Sequence of chain 1.B:
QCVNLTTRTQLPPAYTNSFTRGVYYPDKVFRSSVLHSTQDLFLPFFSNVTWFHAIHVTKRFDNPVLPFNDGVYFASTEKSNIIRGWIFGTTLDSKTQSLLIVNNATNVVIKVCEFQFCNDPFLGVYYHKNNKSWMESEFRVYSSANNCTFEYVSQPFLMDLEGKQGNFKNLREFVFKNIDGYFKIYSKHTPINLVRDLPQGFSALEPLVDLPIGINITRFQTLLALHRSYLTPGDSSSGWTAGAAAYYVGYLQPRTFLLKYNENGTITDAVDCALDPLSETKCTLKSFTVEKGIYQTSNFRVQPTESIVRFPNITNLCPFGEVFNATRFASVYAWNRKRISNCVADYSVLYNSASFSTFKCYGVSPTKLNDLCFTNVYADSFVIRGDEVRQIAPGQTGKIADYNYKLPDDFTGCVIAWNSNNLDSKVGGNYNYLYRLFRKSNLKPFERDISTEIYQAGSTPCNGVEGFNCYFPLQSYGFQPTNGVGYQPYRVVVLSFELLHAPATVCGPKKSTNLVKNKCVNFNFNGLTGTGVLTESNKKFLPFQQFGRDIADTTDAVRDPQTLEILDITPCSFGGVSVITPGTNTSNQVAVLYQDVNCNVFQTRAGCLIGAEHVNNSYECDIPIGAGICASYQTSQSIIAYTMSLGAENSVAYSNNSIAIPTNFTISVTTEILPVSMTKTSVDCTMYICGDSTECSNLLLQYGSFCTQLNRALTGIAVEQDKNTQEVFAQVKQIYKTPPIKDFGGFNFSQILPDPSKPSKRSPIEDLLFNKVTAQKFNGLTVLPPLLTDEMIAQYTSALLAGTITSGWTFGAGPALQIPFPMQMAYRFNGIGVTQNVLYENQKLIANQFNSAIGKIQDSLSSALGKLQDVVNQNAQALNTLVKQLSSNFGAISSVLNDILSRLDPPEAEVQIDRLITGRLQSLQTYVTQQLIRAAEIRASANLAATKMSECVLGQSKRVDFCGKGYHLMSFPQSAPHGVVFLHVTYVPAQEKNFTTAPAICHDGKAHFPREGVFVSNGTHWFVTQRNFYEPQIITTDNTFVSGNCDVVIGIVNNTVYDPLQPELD

This protein binds this small molecule.
Small molecule (SMILES): CC(=O)N[C@@H]1[C@@H](O)[C@H](O)[C@@H](CO)O[C@H]1O

Binding-site contacts:
Ligand atom C3 contacts residue ASN616 of chain 1.B at 3.8 Å.
Ligand atom O5 contacts residue CYS617 of chain 1.B at 4.4 Å.
Ligand atom C4 contacts residue ASN616 of chain 1.B at 4.2 Å.
Ligand atom C8 contacts residue ASN616 of chain 1.B at 4.5 Å.
Ligand atom C5 contacts residue ASN616 of chain 1.B at 3.7 Å.
Ligand atom O5 contacts residue ASN616 of chain 1.B at 2.4 Å (h-bond).
Ligand atom O7 contacts residue ASN616 of chain 1.B at 4.2 Å.
Ligand atom C2 contacts residue ASN616 of chain 1.B at 2.5 Å.
Ligand atom N2 contacts residue ASN616 of chain 1.B at 2.9 Å (h-bond).
Ligand atom C7 contacts residue ASN616 of chain 1.B at 3.8 Å.
Ligand atom C1 contacts residue ASN616 of chain 1.B at 1.4 Å.